Sequence of chain 1.H:
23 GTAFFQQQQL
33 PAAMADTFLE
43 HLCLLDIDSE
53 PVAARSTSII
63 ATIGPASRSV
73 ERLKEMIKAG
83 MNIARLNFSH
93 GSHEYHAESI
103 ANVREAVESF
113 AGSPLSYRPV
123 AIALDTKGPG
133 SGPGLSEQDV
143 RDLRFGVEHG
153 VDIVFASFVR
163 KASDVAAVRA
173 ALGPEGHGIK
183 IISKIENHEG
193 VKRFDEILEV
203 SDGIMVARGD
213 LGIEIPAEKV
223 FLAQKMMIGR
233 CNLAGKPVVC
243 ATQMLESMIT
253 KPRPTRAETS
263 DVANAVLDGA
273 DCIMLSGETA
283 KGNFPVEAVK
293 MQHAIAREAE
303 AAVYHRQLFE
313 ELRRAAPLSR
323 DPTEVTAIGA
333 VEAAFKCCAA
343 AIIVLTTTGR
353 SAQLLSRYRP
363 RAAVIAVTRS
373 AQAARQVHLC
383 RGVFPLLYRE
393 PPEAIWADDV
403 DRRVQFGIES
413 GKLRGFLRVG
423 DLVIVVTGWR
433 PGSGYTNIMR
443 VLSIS

The protein below binds the small molecule below.
Small molecule (SMILES): O=P(O)(O)OC[C@H]1O[C@](O)(COP(=O)(O)O)[C@@H](O)[C@@H]1O

Binding-site contacts:
Ligand atom O3P contacts residue PRO433 of chain 1.H at 3.6 Å.
Ligand atom O3 contacts residue GLY430 of chain 1.H at 3.1 Å.
Ligand atom O4P contacts residue ARG352 of chain 1.H at 3.8 Å.
Ligand atom O6P contacts residue SER435 of chain 1.H at 2.9 Å (h-bond).
Ligand atom P1 contacts residue ARG405 of chain 1.H at 3.7 Å.
Ligand atom O4P contacts residue THR348 of chain 1.H at 2.6 Å (h-bond).
Ligand atom O6P contacts residue THR350 of chain 1.H at 2.7 Å (h-bond).
Ligand atom O4 contacts residue TYR437 of chain 1.H at 2.9 Å (h-bond).
Ligand atom O3P contacts residue GLY434 of chain 1.H at 2.9 Å (h-bond).
Ligand atom O5 contacts residue LEU347 of chain 1.H at 3.8 Å.
Ligand atom C3 contacts residue ARG432 of chain 1.H at 3.3 Å.
Ligand atom O3 contacts residue ARG432 of chain 1.H at 2.8 Å (salt-bridge).
Ligand atom O3 contacts residue TRP398 of chain 1.H at 3.6 Å.
Ligand atom O2 contacts residue LEU347 of chain 1.H at 3.5 Å.
Ligand atom C6 contacts residue SER353 of chain 1.H at 3.7 Å.
Ligand atom O1P contacts residue TRP398 of chain 1.H at 2.7 Å (h-bond).
Ligand atom O2P contacts residue ARG405 of chain 1.H at 2.7 Å (salt-bridge).
Ligand atom O6P contacts residue THR349 of chain 1.H at 3.2 Å (h-bond).
Ligand atom O4 contacts residue THR438 of chain 1.H at 3.5 Å (h-bond).
Ligand atom O1 contacts residue GLY434 of chain 1.H at 3.8 Å.
Ligand atom O1P contacts residue ARG405 of chain 1.H at 2.8 Å (salt-bridge).
Ligand atom P2 contacts residue SER435 of chain 1.H at 3.5 Å.
Ligand atom O5P contacts residue SER435 of chain 1.H at 3.1 Å (h-bond).
Ligand atom O4 contacts residue GLY434 of chain 1.H at 2.6 Å (h-bond).
Ligand atom O4P contacts residue SER353 of chain 1.H at 2.6 Å (h-bond).
Ligand atom C4 contacts residue GLY434 of chain 1.H at 3.4 Å.
Ligand atom P2 contacts residue SER353 of chain 1.H at 3.6 Å.
Ligand atom C6 contacts residue LEU347 of chain 1.H at 3.7 Å (hydrophobic).
Ligand atom O6P contacts residue THR348 of chain 1.H at 3.6 Å.
Ligand atom P2 contacts residue THR349 of chain 1.H at 3.7 Å.
Ligand atom O6 contacts residue THR348 of chain 1.H at 3.6 Å.
Ligand atom P2 contacts residue THR348 of chain 1.H at 3.6 Å.
Ligand atom O5P contacts residue GLY436 of chain 1.H at 2.8 Å (h-bond).
Ligand atom C6 contacts residue THR438 of chain 1.H at 3.4 Å.
Ligand atom C3 contacts residue GLY434 of chain 1.H at 3.5 Å.
Ligand atom O6 contacts residue THR349 of chain 1.H at 3.1 Å (h-bond).
Ligand atom O4 contacts residue GLY436 of chain 1.H at 3.7 Å.
Ligand atom O2 contacts residue GLY430 of chain 1.H at 3.5 Å (h-bond).
Ligand atom O5P contacts residue SER353 of chain 1.H at 3.7 Å.
Ligand atom C5 contacts residue GLY434 of chain 1.H at 3.5 Å.